Sequence of chain 1.A:
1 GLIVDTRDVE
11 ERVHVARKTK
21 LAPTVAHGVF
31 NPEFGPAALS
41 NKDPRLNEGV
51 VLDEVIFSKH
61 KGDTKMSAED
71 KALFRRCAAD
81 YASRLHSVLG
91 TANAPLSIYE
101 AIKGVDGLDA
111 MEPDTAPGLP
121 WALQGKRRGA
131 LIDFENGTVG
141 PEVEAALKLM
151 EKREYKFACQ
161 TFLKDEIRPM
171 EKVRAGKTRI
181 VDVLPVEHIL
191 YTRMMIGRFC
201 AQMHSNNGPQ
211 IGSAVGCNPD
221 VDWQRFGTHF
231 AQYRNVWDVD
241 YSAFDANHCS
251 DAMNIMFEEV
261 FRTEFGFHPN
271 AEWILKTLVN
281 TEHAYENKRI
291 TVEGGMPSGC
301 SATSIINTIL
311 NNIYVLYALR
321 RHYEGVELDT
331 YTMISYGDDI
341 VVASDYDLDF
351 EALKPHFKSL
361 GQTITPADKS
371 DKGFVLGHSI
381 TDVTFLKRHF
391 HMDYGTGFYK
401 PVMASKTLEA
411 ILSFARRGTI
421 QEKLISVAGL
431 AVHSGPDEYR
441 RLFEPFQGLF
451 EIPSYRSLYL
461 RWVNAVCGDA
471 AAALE

A small-molecule ligand and the protein it binds are described below.
Small molecule (SMILES): Nc1ccn([C@@H]2O[C@H](COP(=O)=O)[C@@H](O[P](=O)(O)OC[C@H]3O[C@@H](n4ccc(N)nc4=O)[C@H](O)[C@@H]3O[P](=O)(O)OC[C@H]3O[C@@H](n4cnc5c(=O)nc(N)[nH]c54)[C@H](O)[C@@H]3O[P](=O)(O)OC[C@H]3O[C@@H](n4cnc5c(=O)nc(N)[nH]c54)[C@H](O)[C@@H]3O[P](=O)(O)OC[C@H]3O[C@@H](n4cnc5c(=O)nc(N)[nH]c54)[C@H](O)[C@@H]3O)[C@H]2O)c(=O)n1

Binding-site contacts:
Ligand atom P contacts residue ARG416 of chain 1.A at 3.0 Å.
Ligand atom C2 contacts residue G7 of chain 1.C at 3.2 Å.
Ligand atom OP1 contacts residue LYS423 of chain 1.A at 2.8 Å (salt-bridge).
Ligand atom O2' contacts residue TYR336 of chain 1.A at 2.9 Å (h-bond).
Ligand atom C2 contacts residue C5 of chain 1.C at 3.2 Å.
Ligand atom N1 contacts residue C4 of chain 1.C at 3.0 Å (h-bond).
Ligand atom N4 contacts residue G6 of chain 1.C at 3.0 Å (h-bond).
Ligand atom O2' contacts residue SER426 of chain 1.A at 2.9 Å (h-bond).
Ligand atom O2 contacts residue G7 of chain 1.C at 2.9 Å (h-bond).
Ligand atom OP1 contacts residue ARG416 of chain 1.A at 3.2 Å.
Ligand atom O5' contacts residue ARG416 of chain 1.A at 3.3 Å (salt-bridge).
Ligand atom O3' contacts residue ASP338 of chain 1.A at 2.2 Å (salt-bridge).
Ligand atom N2 contacts residue C5 of chain 1.C at 2.9 Å (h-bond).
Ligand atom O6 contacts residue C3 of chain 1.C at 3.3 Å (h-bond).
Ligand atom N3 contacts residue G6 of chain 1.C at 3.2 Å (h-bond).
Ligand atom O6 contacts residue C5 of chain 1.C at 2.9 Å (h-bond).
Ligand atom N4 contacts residue G7 of chain 1.C at 3.2 Å (h-bond).
Ligand atom N2 contacts residue C4 of chain 1.C at 2.8 Å (h-bond).
Ligand atom N1 contacts residue C3 of chain 1.C at 2.9 Å (h-bond).
Ligand atom O4' contacts residue GLU422 of chain 1.A at 3.1 Å (salt-bridge).
Ligand atom C2 contacts residue G6 of chain 1.C at 3.3 Å.
Ligand atom C4 contacts residue G6 of chain 1.C at 3.2 Å.
Ligand atom O2' contacts residue LEU386 of chain 1.A at 3.3 Å.
Ligand atom N3 contacts residue G6 of chain 1.C at 2.9 Å (h-bond).
Ligand atom N2 contacts residue TYR336 of chain 1.A at 2.7 Å (h-bond).
Ligand atom C5' contacts residue ASP339 of chain 1.A at 3.3 Å.
Ligand atom N2 contacts residue C3 of chain 1.C at 3.3 Å (h-bond).
Ligand atom C5' contacts residue ARG416 of chain 1.A at 3.3 Å.
Ligand atom O2 contacts residue SER426 of chain 1.A at 3.1 Å (h-bond).
Ligand atom C1' contacts residue SER426 of chain 1.A at 3.3 Å.
Ligand atom O3' contacts residue LYS387 of chain 1.A at 3.3 Å.
Ligand atom N2 contacts residue SER304 of chain 1.A at 3.1 Å (h-bond).
Ligand atom N3 contacts residue G7 of chain 1.C at 3.1 Å (h-bond).
Ligand atom O3' contacts residue LYS423 of chain 1.A at 3.2 Å.
Ligand atom O2 contacts residue G6 of chain 1.C at 2.9 Å (h-bond).
Ligand atom C1' contacts residue GLU422 of chain 1.A at 3.3 Å.
Ligand atom N1 contacts residue C5 of chain 1.C at 2.9 Å (h-bond).
Ligand atom OP1 contacts residue LYS387 of chain 1.A at 3.2 Å.
Ligand atom O6 contacts residue C4 of chain 1.C at 3.1 Å (h-bond).
Ligand atom O3' contacts residue TYR336 of chain 1.A at 3.0 Å (h-bond).